Sequence of chain 1.A:
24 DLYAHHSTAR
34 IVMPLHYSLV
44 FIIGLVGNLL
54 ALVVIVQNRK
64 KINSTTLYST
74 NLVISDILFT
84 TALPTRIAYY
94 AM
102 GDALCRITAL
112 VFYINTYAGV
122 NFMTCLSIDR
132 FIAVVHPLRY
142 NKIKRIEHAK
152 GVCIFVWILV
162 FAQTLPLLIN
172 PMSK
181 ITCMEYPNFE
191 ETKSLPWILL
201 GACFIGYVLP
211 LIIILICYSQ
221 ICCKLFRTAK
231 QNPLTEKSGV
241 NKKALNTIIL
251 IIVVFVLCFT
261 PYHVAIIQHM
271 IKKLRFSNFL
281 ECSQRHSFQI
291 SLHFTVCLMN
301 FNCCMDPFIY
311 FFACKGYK

Binding-site contacts:
Ligand atom C16 contacts residue LEU199 of chain 1.A at 3.8 Å (hydrophobic).
Ligand atom C08 contacts residue TYR262 of chain 1.A at 3.5 Å (hydrophobic).
Ligand atom C11 contacts residue LEU199 of chain 1.A at 3.8 Å (hydrophobic).
Ligand atom C06 contacts residue TYR262 of chain 1.A at 4.3 Å (hydrophobic).
Ligand atom C26 contacts residue LEU292 of chain 1.A at 4.3 Å (hydrophobic).
Ligand atom C29 contacts residue TYR114 of chain 1.A at 3.5 Å (hydrophobic).
Ligand atom C25 contacts residue MET184 of chain 1.A at 3.8 Å (hydrophobic).
Ligand atom C19 contacts residue CYS203 of chain 1.A at 4.0 Å (hydrophobic).
Ligand atom C23 contacts residue TYR186 of chain 1.A at 3.8 Å (hydrophobic).
Ligand atom O01 contacts residue TYR118 of chain 1.A at 2.5 Å (h-bond).
Ligand atom C28 contacts residue TYR114 of chain 1.A at 3.3 Å (hydrophobic).
Ligand atom C26 contacts residue TYR262 of chain 1.A at 4.2 Å (hydrophobic).
Ligand atom C29 contacts residue LEU292 of chain 1.A at 4.0 Å (hydrophobic).
Ligand atom C14 contacts residue TYR118 of chain 1.A at 4.0 Å (hydrophobic).
Ligand atom C19 contacts residue ALA202 of chain 1.A at 3.6 Å (hydrophobic).
Ligand atom C08 contacts residue TYR114 of chain 1.A at 4.2 Å (hydrophobic).
Ligand atom O03 contacts residue TYR114 of chain 1.A at 2.3 Å (h-bond).
Ligand atom C20 contacts residue ALA202 of chain 1.A at 4.0 Å (hydrophobic).
Ligand atom C12 contacts residue TYR114 of chain 1.A at 4.3 Å (hydrophobic).
Ligand atom C22 contacts residue GLN164 of chain 1.A at 3.9 Å.
Ligand atom O03 contacts residue ARG89 of chain 1.A at 3.9 Å.
Ligand atom C27 contacts residue TYR114 of chain 1.A at 3.9 Å (hydrophobic).
Ligand atom C27 contacts residue TYR186 of chain 1.A at 4.3 Å (hydrophobic).
Ligand atom C13 contacts residue TYR262 of chain 1.A at 3.5 Å (hydrophobic).
Ligand atom C05 contacts residue TYR262 of chain 1.A at 3.5 Å (hydrophobic).
Ligand atom C29 contacts residue VAL296 of chain 1.A at 4.3 Å (hydrophobic).
Ligand atom C21 contacts residue GLN164 of chain 1.A at 4.1 Å.
Ligand atom C25 contacts residue TYR114 of chain 1.A at 3.6 Å (hydrophobic).
Ligand atom C17 contacts residue ALA202 of chain 1.A at 4.0 Å (hydrophobic).
Ligand atom C18 contacts residue TYR118 of chain 1.A at 4.1 Å (hydrophobic).
Ligand atom C11 contacts residue TYR262 of chain 1.A at 3.5 Å (hydrophobic).
Ligand atom C09 contacts residue TYR114 of chain 1.A at 4.1 Å (hydrophobic).
Ligand atom O01 contacts residue HIS263 of chain 1.A at 4.3 Å.
Ligand atom C24 contacts residue GLN164 of chain 1.A at 4.0 Å.
Ligand atom C21 contacts residue ALA202 of chain 1.A at 3.6 Å (hydrophobic).
Ligand atom C26 contacts residue TYR114 of chain 1.A at 3.3 Å (hydrophobic).
Ligand atom C04 contacts residue TYR262 of chain 1.A at 4.2 Å (hydrophobic).
Ligand atom O01 contacts residue TYR262 of chain 1.A at 3.5 Å.
Ligand atom C24 contacts residue TYR118 of chain 1.A at 4.1 Å (hydrophobic).
Ligand atom O02 contacts residue GLN164 of chain 1.A at 3.3 Å.

This small molecule binds to this protein.
Small molecule (SMILES): C[C@H](CCCC(C)(C)O)[C@H]1CC[C@H]2[C@@H]3[C@H](O)C=C4C[C@@H](O)CC[C@]4(C)[C@H]3CC[C@]12C